A small-molecule ligand and the protein it binds are described below.
Small molecule (SMILES): CC(=O)N[C@@H]1[C@@H](O)[C@H](O)[C@@H](CO)S[C@@H]1OP(=O)(O)OP(=O)(O)OC[C@H]1O[C@@H](n2ccc(=O)[nH]c2=O)[C@H](O)[C@@H]1O

Sequence of chain 1.A:
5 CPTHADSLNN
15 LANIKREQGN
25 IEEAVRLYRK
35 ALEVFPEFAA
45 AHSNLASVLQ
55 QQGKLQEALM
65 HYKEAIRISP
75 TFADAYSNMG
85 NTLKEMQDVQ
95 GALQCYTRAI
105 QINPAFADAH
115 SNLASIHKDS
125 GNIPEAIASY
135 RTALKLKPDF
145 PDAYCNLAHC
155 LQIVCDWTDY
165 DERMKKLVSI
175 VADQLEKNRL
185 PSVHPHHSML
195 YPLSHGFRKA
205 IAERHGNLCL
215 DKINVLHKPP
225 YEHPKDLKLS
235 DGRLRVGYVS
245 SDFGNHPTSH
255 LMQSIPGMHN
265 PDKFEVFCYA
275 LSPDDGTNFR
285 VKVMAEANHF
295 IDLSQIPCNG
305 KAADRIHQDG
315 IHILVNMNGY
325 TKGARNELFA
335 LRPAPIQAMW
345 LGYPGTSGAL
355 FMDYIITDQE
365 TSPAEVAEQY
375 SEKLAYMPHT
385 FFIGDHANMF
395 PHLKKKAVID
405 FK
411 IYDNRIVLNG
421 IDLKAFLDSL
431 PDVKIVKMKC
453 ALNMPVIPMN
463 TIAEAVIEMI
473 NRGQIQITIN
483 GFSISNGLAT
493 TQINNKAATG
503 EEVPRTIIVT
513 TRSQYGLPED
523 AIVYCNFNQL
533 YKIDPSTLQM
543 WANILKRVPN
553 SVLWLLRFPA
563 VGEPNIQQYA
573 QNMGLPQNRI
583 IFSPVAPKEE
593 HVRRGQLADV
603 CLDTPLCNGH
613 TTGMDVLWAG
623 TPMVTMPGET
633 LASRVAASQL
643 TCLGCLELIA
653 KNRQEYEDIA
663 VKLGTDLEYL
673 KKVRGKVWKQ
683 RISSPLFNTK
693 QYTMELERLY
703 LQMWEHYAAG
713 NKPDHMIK

Binding-site contacts:
Ligand atom C2 contacts residue ALA588 of chain 1.C at 3.5 Å (hydrophobic).
Ligand atom O2 contacts residue LYS590 of chain 1.C at 3.6 Å.
Ligand atom N3 contacts residue HIS593 of chain 1.C at 3.3 Å.
Ligand atom O3' contacts residue HIS612 of chain 1.C at 3.0 Å (h-bond).
Ligand atom O3B contacts residue PRO251 of chain 1.C at 3.3 Å.
Ligand atom O1B contacts residue LYS534 of chain 1.C at 2.6 Å (salt-bridge).
Ligand atom O2B contacts residue THR613 of chain 1.C at 2.5 Å (h-bond).
Ligand atom C6' contacts residue THR252 of chain 1.C at 3.5 Å.
Ligand atom C4 contacts residue HIS593 of chain 1.C at 3.3 Å.
Ligand atom O2' contacts residue ASP617 of chain 1.C at 3.0 Å (salt-bridge).
Ligand atom O4 contacts residue LEU558 of chain 1.C at 3.3 Å.
Ligand atom O4' contacts residue LEU345 of chain 1.C at 2.8 Å (h-bond).
Ligand atom O6' contacts residue THR252 of chain 1.C at 2.5 Å (h-bond).
Ligand atom O2 contacts residue ALA588 of chain 1.C at 3.4 Å (h-bond).
Ligand atom O4 contacts residue ARG596 of chain 1.C at 2.7 Å (salt-bridge).
Ligand atom N2' contacts residue HIS612 of chain 1.C at 2.9 Å (h-bond).
Ligand atom O2B contacts residue HIS612 of chain 1.C at 3.0 Å (h-bond).
Ligand atom C6 contacts residue HIS593 of chain 1.C at 3.6 Å.
Ligand atom O4 contacts residue ALA588 of chain 1.C at 3.2 Å (h-bond).
Ligand atom C5' contacts residue THR613 of chain 1.C at 3.1 Å.
Ligand atom N3 contacts residue ALA588 of chain 1.C at 2.8 Å (h-bond).
Ligand atom C3' contacts residue HIS612 of chain 1.C at 3.4 Å.
Ligand atom N1 contacts residue HIS593 of chain 1.C at 3.7 Å.
Ligand atom O2A contacts residue GLN531 of chain 1.C at 3.0 Å (h-bond).
Ligand atom O3B contacts residue LYS590 of chain 1.C at 3.1 Å (salt-bridge).
Ligand atom C2B contacts residue ASP617 of chain 1.C at 3.6 Å.
Ligand atom C5 contacts residue HIS593 of chain 1.C at 3.4 Å.
Ligand atom PB contacts residue LYS534 of chain 1.C at 3.5 Å.
Ligand atom O2' contacts residue HIS593 of chain 1.C at 3.3 Å.
Ligand atom O4' contacts residue PHE386 of chain 1.C at 3.3 Å.
Ligand atom O1' contacts residue THR613 of chain 1.C at 3.1 Å (h-bond).
Ligand atom C8' contacts residue CYS609 of chain 1.C at 3.6 Å (hydrophobic).
Ligand atom O7' contacts residue HIS190 of chain 1.C at 3.2 Å (h-bond).
Ligand atom O4 contacts residue HIS593 of chain 1.C at 3.5 Å (h-bond).
Ligand atom O2' contacts residue LYS590 of chain 1.C at 2.5 Å (salt-bridge).
Ligand atom N3 contacts residue VAL587 of chain 1.C at 3.6 Å.
Ligand atom C8' contacts residue TYR533 of chain 1.C at 3.6 Å (hydrophobic).
Ligand atom C4' contacts residue LEU345 of chain 1.C at 3.6 Å (hydrophobic).
Ligand atom O3' contacts residue PRO348 of chain 1.C at 3.6 Å.
Ligand atom O2B contacts residue THR614 of chain 1.C at 3.3 Å (h-bond).

Sequence of chain 1.C:
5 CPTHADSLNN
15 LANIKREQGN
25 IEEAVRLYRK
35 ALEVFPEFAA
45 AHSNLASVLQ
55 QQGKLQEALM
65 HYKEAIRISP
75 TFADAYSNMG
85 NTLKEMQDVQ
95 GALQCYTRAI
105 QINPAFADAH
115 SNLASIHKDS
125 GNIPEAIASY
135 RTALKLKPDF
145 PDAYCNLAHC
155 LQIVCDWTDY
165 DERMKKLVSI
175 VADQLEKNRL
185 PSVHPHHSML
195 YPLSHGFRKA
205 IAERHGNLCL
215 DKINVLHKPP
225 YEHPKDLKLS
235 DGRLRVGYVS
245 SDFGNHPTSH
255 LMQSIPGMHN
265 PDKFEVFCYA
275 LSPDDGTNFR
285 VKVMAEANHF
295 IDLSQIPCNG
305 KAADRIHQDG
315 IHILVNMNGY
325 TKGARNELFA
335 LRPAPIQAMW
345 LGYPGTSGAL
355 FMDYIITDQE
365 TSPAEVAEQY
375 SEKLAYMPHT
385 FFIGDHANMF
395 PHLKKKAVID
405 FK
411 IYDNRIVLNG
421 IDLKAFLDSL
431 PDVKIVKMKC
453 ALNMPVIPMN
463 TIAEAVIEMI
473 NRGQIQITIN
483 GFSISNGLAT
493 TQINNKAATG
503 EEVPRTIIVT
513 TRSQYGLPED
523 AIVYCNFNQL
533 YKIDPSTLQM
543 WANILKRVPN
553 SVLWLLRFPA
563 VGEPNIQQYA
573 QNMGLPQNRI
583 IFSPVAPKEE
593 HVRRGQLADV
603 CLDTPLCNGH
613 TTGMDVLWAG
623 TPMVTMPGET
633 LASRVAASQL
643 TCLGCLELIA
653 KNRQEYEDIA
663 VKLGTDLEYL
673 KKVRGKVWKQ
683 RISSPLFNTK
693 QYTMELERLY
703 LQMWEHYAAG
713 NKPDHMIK